This protein binds this small molecule.
Small molecule (SMILES): CC(=O)N[C@@H]1[C@@H](O)[C@H](O)[C@@H](CO)O[C@H]1O

Binding-site contacts:
Ligand atom C8 contacts residue CYS311 of chain 1.F at 3.4 Å (hydrophobic).
Ligand atom C2 contacts residue ASN297 of chain 1.F at 2.5 Å.
Ligand atom O7 contacts residue ASN297 of chain 1.F at 4.3 Å.
Ligand atom C3 contacts residue ASN297 of chain 1.F at 3.7 Å.
Ligand atom C1 contacts residue ASN297 of chain 1.F at 1.4 Å.
Ligand atom O5 contacts residue ASN297 of chain 1.F at 2.3 Å (h-bond).
Ligand atom C7 contacts residue ASN297 of chain 1.F at 3.8 Å.
Ligand atom N2 contacts residue ASN297 of chain 1.F at 2.8 Å (h-bond).
Ligand atom C8 contacts residue LEU312 of chain 1.F at 3.9 Å (hydrophobic).
Ligand atom C8 contacts residue GLY313 of chain 1.F at 4.0 Å.
Ligand atom C5 contacts residue ASN297 of chain 1.F at 3.6 Å.
Ligand atom C7 contacts residue CYS311 of chain 1.F at 4.3 Å (hydrophobic).
Ligand atom C4 contacts residue ASN297 of chain 1.F at 4.2 Å.
Ligand atom N2 contacts residue CYS311 of chain 1.F at 4.2 Å.

Sequence of chain 1.F:
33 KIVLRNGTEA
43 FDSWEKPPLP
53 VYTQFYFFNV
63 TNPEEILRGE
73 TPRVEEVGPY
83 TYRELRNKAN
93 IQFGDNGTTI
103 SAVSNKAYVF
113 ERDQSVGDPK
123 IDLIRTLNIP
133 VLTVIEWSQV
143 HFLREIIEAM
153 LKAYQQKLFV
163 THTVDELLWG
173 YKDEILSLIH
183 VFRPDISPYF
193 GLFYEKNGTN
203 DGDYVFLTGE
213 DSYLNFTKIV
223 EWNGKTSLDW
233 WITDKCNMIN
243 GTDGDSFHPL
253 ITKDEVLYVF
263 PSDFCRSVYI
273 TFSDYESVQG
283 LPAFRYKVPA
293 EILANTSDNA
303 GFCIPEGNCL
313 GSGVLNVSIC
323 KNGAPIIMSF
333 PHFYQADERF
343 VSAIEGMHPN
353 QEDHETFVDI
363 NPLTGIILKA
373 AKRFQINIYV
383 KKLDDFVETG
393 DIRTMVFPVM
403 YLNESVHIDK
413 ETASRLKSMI